Sequence of chain 1.B:
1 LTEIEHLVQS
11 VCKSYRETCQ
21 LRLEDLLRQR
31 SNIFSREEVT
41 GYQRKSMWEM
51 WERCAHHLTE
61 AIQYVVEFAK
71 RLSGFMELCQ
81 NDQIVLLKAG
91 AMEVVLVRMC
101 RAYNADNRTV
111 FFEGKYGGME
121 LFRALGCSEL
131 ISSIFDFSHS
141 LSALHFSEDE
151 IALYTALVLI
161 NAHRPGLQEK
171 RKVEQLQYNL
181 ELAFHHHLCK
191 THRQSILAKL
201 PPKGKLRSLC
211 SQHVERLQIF

A protein and the small-molecule ligand that binds it are described below.
Small molecule (SMILES): CNC(=O)[C@@H]1CCCN1S(=O)(=O)c1ccc(Cl)c(COc2cccc3c(-n4ccnc4)cc(C(F)(F)F)nc23)c1Cl

Binding-site contacts:
Ligand atom O32 contacts residue PHE112 of chain 1.B at 3.3 Å.
Ligand atom F23 contacts residue LEU96 of chain 1.B at 3.6 Å.
Ligand atom N28 contacts residue CYS210 of chain 1.B at 3.4 Å (h-bond).
Ligand atom N17 contacts residue ILE134 of chain 1.B at 3.8 Å.
Ligand atom F23 contacts residue CYS210 of chain 1.B at 3.5 Å.
Ligand atom C35 contacts residue GLN20 of chain 1.B at 3.8 Å.
Ligand atom C27 contacts residue HIS213 of chain 1.B at 3.4 Å.
Ligand atom C6 contacts residue MET99 of chain 1.B at 3.8 Å (hydrophobic).
Ligand atom O31 contacts residue PHE112 of chain 1.B at 3.5 Å.
Ligand atom F23 contacts residue MET92 of chain 1.B at 3.5 Å.
Ligand atom C37 contacts residue LEU58 of chain 1.B at 3.5 Å (hydrophobic).
Ligand atom C27 contacts residue VAL214 of chain 1.B at 3.6 Å (hydrophobic).
Ligand atom C29 contacts residue LEU130 of chain 1.B at 3.8 Å (hydrophobic).
Ligand atom O32 contacts residue HIS57 of chain 1.B at 3.0 Å (h-bond).
Ligand atom F22 contacts residue VAL95 of chain 1.B at 3.4 Å.
Ligand atom CL7 contacts residue CYS54 of chain 1.B at 3.7 Å.
Ligand atom F24 contacts residue LEU96 of chain 1.B at 3.3 Å.
Ligand atom C29 contacts residue LEU209 of chain 1.B at 3.3 Å (hydrophobic).
Ligand atom C36 contacts residue MET99 of chain 1.B at 3.9 Å (hydrophobic).
Ligand atom C38 contacts residue GLN20 of chain 1.B at 3.4 Å.
Ligand atom C36 contacts residue VAL95 of chain 1.B at 3.5 Å (hydrophobic).
Ligand atom C13 contacts residue TRP51 of chain 1.B at 3.8 Å (hydrophobic).
Ligand atom C26 contacts residue CYS210 of chain 1.B at 3.6 Å (hydrophobic).
Ligand atom C1 contacts residue PHE122 of chain 1.B at 3.9 Å (hydrophobic).
Ligand atom C3 contacts residue PHE112 of chain 1.B at 3.8 Å (hydrophobic).
Ligand atom N28 contacts residue GLN212 of chain 1.B at 3.4 Å (h-bond).
Ligand atom O39 contacts residue GLN20 of chain 1.B at 3.2 Å (h-bond).
Ligand atom C6 contacts residue PHE122 of chain 1.B at 3.7 Å (hydrophobic).
Ligand atom C27 contacts residue CYS210 of chain 1.B at 3.2 Å (hydrophobic).
Ligand atom N33 contacts residue HIS57 of chain 1.B at 3.9 Å.
Ligand atom F24 contacts residue MET99 of chain 1.B at 3.6 Å.
Ligand atom O31 contacts residue PHE111 of chain 1.B at 3.5 Å (h-bond).
Ligand atom N28 contacts residue HIS213 of chain 1.B at 2.8 Å (h-bond).
Ligand atom C4 contacts residue PHE111 of chain 1.B at 3.8 Å (hydrophobic).
Ligand atom N40 contacts residue GLN20 of chain 1.B at 3.7 Å.
Ligand atom CL7 contacts residue LEU58 of chain 1.B at 3.5 Å.
Ligand atom C41 contacts residue GLN20 of chain 1.B at 3.3 Å.
Ligand atom F22 contacts residue MET99 of chain 1.B at 3.5 Å.
Ligand atom C5 contacts residue MET99 of chain 1.B at 3.7 Å (hydrophobic).
Ligand atom S30 contacts residue PHE112 of chain 1.B at 3.8 Å.